Binding-site contacts:
Ligand atom O12 contacts residue PRO279 of chain 1.A at 3.3 Å.
Ligand atom C17 contacts residue TYR276 of chain 1.A at 3.1 Å (hydrophobic).
Ligand atom C1 contacts residue GLY300 of chain 1.A at 3.3 Å.
Ligand atom C6 contacts residue PRO279 of chain 1.A at 3.8 Å (hydrophobic).
Ligand atom C3 contacts residue VAL281 of chain 1.A at 3.8 Å (hydrophobic).
Ligand atom O10 contacts residue VAL281 of chain 1.A at 3.1 Å.
Ligand atom S5 contacts residue PRO279 of chain 1.A at 3.8 Å.
Ligand atom C1 contacts residue ASN299 of chain 1.A at 3.6 Å.
Ligand atom C6 contacts residue HEM1 of chain 1.C at 3.8 Å.
Ligand atom C6 contacts residue GLU306 of chain 1.A at 3.6 Å.
Ligand atom C9 contacts residue HEM1 of chain 1.C at 3.4 Å.
Ligand atom C11 contacts residue GLU306 of chain 1.A at 3.4 Å.
Ligand atom O12 contacts residue ALA280 of chain 1.A at 3.8 Å.
Ligand atom N23 contacts residue GLU306 of chain 1.A at 2.8 Å (salt-bridge).
Ligand atom N23 contacts residue PRO279 of chain 1.A at 3.8 Å.
Ligand atom C2 contacts residue HEM1 of chain 1.C at 3.4 Å.
Ligand atom C16 contacts residue GLN192 of chain 1.A at 3.7 Å.
Ligand atom C15 contacts residue GLN192 of chain 1.A at 3.8 Å.
Ligand atom C18 contacts residue GLN192 of chain 1.A at 3.6 Å.
Ligand atom C21 contacts residue ARG195 of chain 1.A at 3.5 Å.
Ligand atom N23 contacts residue TRP301 of chain 1.A at 3.2 Å (h-bond).
Ligand atom S5 contacts residue GLY300 of chain 1.A at 3.2 Å (h-bond).
Ligand atom C14 contacts residue GLN192 of chain 1.A at 3.8 Å.
Ligand atom O10 contacts residue HEM1 of chain 1.C at 3.7 Å.
Ligand atom C2 contacts residue VAL281 of chain 1.A at 3.8 Å (hydrophobic).
Ligand atom C22 contacts residue ARG195 of chain 1.A at 3.3 Å.
Ligand atom C17 contacts residue TYR302 of chain 1.A at 3.6 Å (hydrophobic).
Ligand atom C17 contacts residue GLN192 of chain 1.A at 3.7 Å.
Ligand atom C18 contacts residue TYR276 of chain 1.A at 3.7 Å (hydrophobic).
Ligand atom N7 contacts residue GLU306 of chain 1.A at 2.6 Å (salt-bridge).
Ligand atom S5 contacts residue HEM1 of chain 1.C at 3.6 Å (h-bond).
Ligand atom C13 contacts residue GLN192 of chain 1.A at 3.6 Å.
Ligand atom C22 contacts residue ARG317 of chain 1.A at 3.5 Å.
Ligand atom C3 contacts residue HEM1 of chain 1.C at 3.8 Å.
Ligand atom C18 contacts residue TYR302 of chain 1.A at 3.3 Å (hydrophobic).
Ligand atom C11 contacts residue HEM1 of chain 1.C at 3.6 Å.
Ligand atom N23 contacts residue HEM1 of chain 1.C at 3.5 Å.
Ligand atom C1 contacts residue HEM1 of chain 1.C at 3.3 Å.
Ligand atom C2 contacts residue PHE298 of chain 1.A at 3.7 Å (hydrophobic).
Ligand atom C21 contacts residue ARG317 of chain 1.A at 3.5 Å.

A protein and the small-molecule ligand that binds it are described below.
Small molecule (SMILES): NC1=N[C@H](COc2ccc3c(c2)CNCC3)COc2ccsc21

Sequence of chain 1.A:
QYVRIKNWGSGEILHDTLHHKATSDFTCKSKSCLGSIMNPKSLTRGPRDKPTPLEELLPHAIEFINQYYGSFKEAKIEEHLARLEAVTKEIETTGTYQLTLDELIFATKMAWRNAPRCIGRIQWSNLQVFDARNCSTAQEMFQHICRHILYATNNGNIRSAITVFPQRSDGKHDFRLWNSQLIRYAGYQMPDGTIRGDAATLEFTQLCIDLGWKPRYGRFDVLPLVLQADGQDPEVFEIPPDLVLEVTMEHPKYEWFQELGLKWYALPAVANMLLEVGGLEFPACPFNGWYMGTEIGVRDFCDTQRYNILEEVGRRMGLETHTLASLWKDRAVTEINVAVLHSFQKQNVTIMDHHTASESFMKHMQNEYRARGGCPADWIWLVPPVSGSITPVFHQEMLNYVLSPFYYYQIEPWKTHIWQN